Sequence of chain 1.E:
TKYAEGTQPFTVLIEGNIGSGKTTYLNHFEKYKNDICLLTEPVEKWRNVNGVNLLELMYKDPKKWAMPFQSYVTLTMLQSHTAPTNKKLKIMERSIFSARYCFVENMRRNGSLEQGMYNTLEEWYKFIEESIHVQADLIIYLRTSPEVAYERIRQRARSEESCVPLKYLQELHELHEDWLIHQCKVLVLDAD

The small molecule below binds the protein below.
Small molecule (SMILES): Nc1ccn([C@H]2CC[C@@H](COP(=O)(O)O)O2)c(=O)n1

Binding-site contacts:
Ligand atom C2' contacts residue ARG105 of chain 1.E at 4.2 Å.
Ligand atom C3' contacts residue ILE29 of chain 1.E at 3.6 Å (hydrophobic).
Ligand atom C5 contacts residue TRP57 of chain 1.E at 3.9 Å (hydrophobic).
Ligand atom C4 contacts residue VAL84 of chain 1.E at 4.2 Å (hydrophobic).
Ligand atom N3 contacts residue PHE114 of chain 1.E at 3.6 Å.
Ligand atom C4' contacts residue GLU172 of chain 1.E at 3.6 Å.
Ligand atom O4' contacts residue TRP57 of chain 1.E at 4.2 Å.
Ligand atom C2' contacts residue TYR70 of chain 1.E at 3.9 Å (hydrophobic).
Ligand atom O2 contacts residue PHE114 of chain 1.E at 4.1 Å.
Ligand atom O5' contacts residue GLU52 of chain 1.E at 2.5 Å (salt-bridge).
Ligand atom N4 contacts residue GLN81 of chain 1.E at 3.6 Å (h-bond).
Ligand atom O5' contacts residue ARG105 of chain 1.E at 2.9 Å (salt-bridge).
Ligand atom C5 contacts residue ARG105 of chain 1.E at 4.1 Å.
Ligand atom C3' contacts residue TYR70 of chain 1.E at 4.2 Å (hydrophobic).
Ligand atom N3 contacts residue PHE80 of chain 1.E at 3.5 Å.
Ligand atom N4 contacts residue VAL84 of chain 1.E at 3.4 Å.
Ligand atom C2 contacts residue PHE80 of chain 1.E at 3.6 Å (hydrophobic).
Ligand atom C6 contacts residue GLU52 of chain 1.E at 3.5 Å.
Ligand atom O2 contacts residue GLN81 of chain 1.E at 4.1 Å.
Ligand atom N1 contacts residue PHE114 of chain 1.E at 4.0 Å.
Ligand atom N4 contacts residue PHE114 of chain 1.E at 3.8 Å.
Ligand atom C1' contacts residue TYR70 of chain 1.E at 3.7 Å (hydrophobic).
Ligand atom C6 contacts residue ARG105 of chain 1.E at 3.7 Å.
Ligand atom C6 contacts residue TRP57 of chain 1.E at 4.0 Å (hydrophobic).
Ligand atom N4 contacts residue ALA110 of chain 1.E at 4.0 Å.
Ligand atom C2 contacts residue PHE114 of chain 1.E at 3.7 Å (hydrophobic).
Ligand atom C2' contacts residue PHE114 of chain 1.E at 3.9 Å (hydrophobic).
Ligand atom C4 contacts residue PHE114 of chain 1.E at 3.6 Å (hydrophobic).
Ligand atom N3 contacts residue GLN81 of chain 1.E at 3.3 Å (h-bond).
Ligand atom C5' contacts residue GLU52 of chain 1.E at 3.4 Å.
Ligand atom O2 contacts residue PHE80 of chain 1.E at 3.4 Å.
Ligand atom O2 contacts residue MET69 of chain 1.E at 3.3 Å.
Ligand atom C2' contacts residue ILE29 of chain 1.E at 3.5 Å (hydrophobic).
Ligand atom C2 contacts residue GLN81 of chain 1.E at 4.2 Å.
Ligand atom C5 contacts residue GLU52 of chain 1.E at 3.5 Å.
Ligand atom C6 contacts residue PHE114 of chain 1.E at 4.1 Å (hydrophobic).
Ligand atom O4' contacts residue LEU66 of chain 1.E at 3.8 Å.
Ligand atom C5 contacts residue PHE114 of chain 1.E at 4.2 Å (hydrophobic).
Ligand atom C3' contacts residue GLU172 of chain 1.E at 3.8 Å.
Ligand atom C4 contacts residue GLN81 of chain 1.E at 4.1 Å.